A protein and the small-molecule ligand that binds it are described below.
Small molecule (SMILES): CC(=O)N[C@@H]1[C@@H](O)[C@H](O)[C@@H](CO)O[C@H]1O

Sequence of chain 34.J:
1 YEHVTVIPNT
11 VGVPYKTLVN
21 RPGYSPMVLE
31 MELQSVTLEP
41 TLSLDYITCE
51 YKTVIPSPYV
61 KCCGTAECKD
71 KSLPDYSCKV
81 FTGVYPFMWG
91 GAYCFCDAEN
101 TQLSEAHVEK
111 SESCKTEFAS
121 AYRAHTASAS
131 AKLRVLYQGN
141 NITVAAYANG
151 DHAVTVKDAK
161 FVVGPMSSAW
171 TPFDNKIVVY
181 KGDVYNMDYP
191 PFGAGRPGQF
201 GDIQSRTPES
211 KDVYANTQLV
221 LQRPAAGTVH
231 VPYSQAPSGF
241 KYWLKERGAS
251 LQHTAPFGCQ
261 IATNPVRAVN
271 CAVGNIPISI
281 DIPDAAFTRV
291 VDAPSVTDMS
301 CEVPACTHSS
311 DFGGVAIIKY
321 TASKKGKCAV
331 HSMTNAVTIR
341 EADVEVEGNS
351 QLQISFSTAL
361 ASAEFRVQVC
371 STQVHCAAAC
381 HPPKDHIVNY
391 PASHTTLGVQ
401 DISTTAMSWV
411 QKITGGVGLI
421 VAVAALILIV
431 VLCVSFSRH

Sequence of chain 34.K:
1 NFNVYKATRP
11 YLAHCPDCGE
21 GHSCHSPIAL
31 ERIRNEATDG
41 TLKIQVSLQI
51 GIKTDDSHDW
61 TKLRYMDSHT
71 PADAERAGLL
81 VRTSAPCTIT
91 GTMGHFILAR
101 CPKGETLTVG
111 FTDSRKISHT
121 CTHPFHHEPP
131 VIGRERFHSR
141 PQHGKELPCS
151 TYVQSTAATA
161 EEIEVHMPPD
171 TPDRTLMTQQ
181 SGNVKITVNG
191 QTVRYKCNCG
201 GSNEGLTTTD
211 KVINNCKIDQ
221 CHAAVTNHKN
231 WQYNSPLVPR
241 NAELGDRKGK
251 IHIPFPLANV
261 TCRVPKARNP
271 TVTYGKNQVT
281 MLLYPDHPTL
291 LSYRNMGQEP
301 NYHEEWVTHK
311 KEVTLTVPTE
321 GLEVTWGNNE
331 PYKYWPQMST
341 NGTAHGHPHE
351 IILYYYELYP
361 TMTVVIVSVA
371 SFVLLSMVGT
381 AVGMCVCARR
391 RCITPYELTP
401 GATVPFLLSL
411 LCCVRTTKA

Binding-site contacts:
Ligand atom C3 contacts residue LYS181 of chain 34.J at 4.4 Å.
Ligand atom C3 contacts residue ASN259 of chain 34.K at 3.8 Å.
Ligand atom C1 contacts residue THR116 of chain 34.J at 4.0 Å.
Ligand atom O5 contacts residue LYS181 of chain 34.J at 4.4 Å.
Ligand atom N2 contacts residue THR116 of chain 34.J at 3.0 Å (h-bond).
Ligand atom C4 contacts residue LYS181 of chain 34.J at 4.2 Å.
Ligand atom C7 contacts residue THR116 of chain 34.J at 3.8 Å.
Ligand atom C5 contacts residue ASN259 of chain 34.K at 3.7 Å.
Ligand atom O4 contacts residue LYS181 of chain 34.J at 4.0 Å.
Ligand atom C8 contacts residue THR116 of chain 34.J at 3.8 Å.
Ligand atom N2 contacts residue ASN259 of chain 34.K at 2.9 Å (h-bond).
Ligand atom O3 contacts residue THR116 of chain 34.J at 4.4 Å.
Ligand atom C4 contacts residue ASN259 of chain 34.K at 4.2 Å.
Ligand atom C2 contacts residue THR116 of chain 34.J at 3.8 Å.
Ligand atom C2 contacts residue ASN259 of chain 34.K at 2.5 Å.
Ligand atom C7 contacts residue ASN259 of chain 34.K at 3.2 Å.
Ligand atom O5 contacts residue ASN259 of chain 34.K at 2.4 Å (h-bond).
Ligand atom C6 contacts residue LYS181 of chain 34.J at 4.2 Å.
Ligand atom O6 contacts residue LYS181 of chain 34.J at 4.3 Å.
Ligand atom C3 contacts residue THR116 of chain 34.J at 4.0 Å.
Ligand atom O7 contacts residue ASN259 of chain 34.K at 3.0 Å (h-bond).
Ligand atom C1 contacts residue ASN259 of chain 34.K at 1.4 Å.
Ligand atom C8 contacts residue ASN259 of chain 34.K at 4.4 Å.
Ligand atom C5 contacts residue LYS181 of chain 34.J at 3.5 Å.